Binding-site contacts:
Ligand atom C4 contacts residue ASN61 of chain 1.B at 4.3 Å.
Ligand atom O7 contacts residue ASN61 of chain 1.B at 2.8 Å (h-bond).
Ligand atom C1 contacts residue ASN61 of chain 1.B at 1.5 Å.
Ligand atom C5 contacts residue ASN61 of chain 1.B at 3.7 Å.
Ligand atom C8 contacts residue ASN61 of chain 1.B at 4.3 Å.
Ligand atom C7 contacts residue ASN61 of chain 1.B at 3.1 Å.
Ligand atom C2 contacts residue ASN61 of chain 1.B at 2.6 Å.
Ligand atom O5 contacts residue ASN61 of chain 1.B at 2.4 Å (h-bond).
Ligand atom C3 contacts residue ASN61 of chain 1.B at 3.9 Å.
Ligand atom N2 contacts residue ASN61 of chain 1.B at 3.0 Å (h-bond).
Ligand atom O6 contacts residue TYR28 of chain 1.B at 4.0 Å.

Sequence of chain 1.B:
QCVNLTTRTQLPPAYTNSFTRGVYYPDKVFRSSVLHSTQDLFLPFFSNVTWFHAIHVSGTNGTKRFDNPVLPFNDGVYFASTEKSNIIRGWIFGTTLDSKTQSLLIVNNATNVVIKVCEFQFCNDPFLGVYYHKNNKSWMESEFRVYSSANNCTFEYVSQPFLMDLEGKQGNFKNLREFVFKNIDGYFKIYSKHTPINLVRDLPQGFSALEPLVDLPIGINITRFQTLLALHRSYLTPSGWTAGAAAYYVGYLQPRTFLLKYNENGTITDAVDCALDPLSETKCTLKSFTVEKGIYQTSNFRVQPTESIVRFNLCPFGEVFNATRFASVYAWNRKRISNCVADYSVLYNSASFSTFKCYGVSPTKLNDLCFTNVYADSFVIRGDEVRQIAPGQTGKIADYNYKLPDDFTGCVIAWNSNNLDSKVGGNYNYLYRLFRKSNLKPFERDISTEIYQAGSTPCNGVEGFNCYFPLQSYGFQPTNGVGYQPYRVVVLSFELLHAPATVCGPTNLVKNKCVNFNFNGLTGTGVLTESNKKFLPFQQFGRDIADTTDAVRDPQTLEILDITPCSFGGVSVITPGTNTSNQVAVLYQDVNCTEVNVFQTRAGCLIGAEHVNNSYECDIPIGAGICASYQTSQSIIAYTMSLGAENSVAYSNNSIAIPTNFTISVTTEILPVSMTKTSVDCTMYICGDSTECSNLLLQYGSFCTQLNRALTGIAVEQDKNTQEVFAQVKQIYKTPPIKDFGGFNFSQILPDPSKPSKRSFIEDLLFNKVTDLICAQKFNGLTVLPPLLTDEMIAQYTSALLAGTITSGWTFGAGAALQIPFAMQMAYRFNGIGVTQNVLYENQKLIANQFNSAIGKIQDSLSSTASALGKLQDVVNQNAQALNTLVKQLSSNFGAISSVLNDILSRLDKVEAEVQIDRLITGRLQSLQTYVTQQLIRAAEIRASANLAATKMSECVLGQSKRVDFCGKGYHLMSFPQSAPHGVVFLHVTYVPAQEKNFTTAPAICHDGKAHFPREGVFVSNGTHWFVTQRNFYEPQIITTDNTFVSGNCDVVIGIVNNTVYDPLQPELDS

The protein below binds the small molecule below.
Small molecule (SMILES): CC(=O)N[C@@H]1[C@@H](O)[C@H](O)[C@@H](CO)O[C@H]1O